Binding-site contacts:
Ligand atom C6 contacts residue SER393 of chain 1.D at 3.4 Å.
Ligand atom O6 contacts residue SER393 of chain 1.D at 3.1 Å (h-bond).
Ligand atom C5 contacts residue SER393 of chain 1.D at 3.7 Å.
Ligand atom C7 contacts residue ASN390 of chain 1.D at 3.2 Å.
Ligand atom O7 contacts residue ARG423 of chain 1.D at 3.0 Å (salt-bridge).
Ligand atom C6 contacts residue LEU395 of chain 1.D at 4.4 Å (hydrophobic).
Ligand atom C2 contacts residue ASN390 of chain 1.D at 2.5 Å.
Ligand atom C3 contacts residue ASN390 of chain 1.D at 3.8 Å.
Ligand atom C8 contacts residue GLU391 of chain 1.D at 3.6 Å.
Ligand atom O5 contacts residue SER393 of chain 1.D at 3.1 Å (h-bond).
Ligand atom O5 contacts residue LEU395 of chain 1.D at 4.0 Å.
Ligand atom C8 contacts residue SER30 of chain 1.F at 4.4 Å.
Ligand atom C8 contacts residue ASN390 of chain 1.D at 4.5 Å.
Ligand atom C1 contacts residue ASN390 of chain 1.D at 1.4 Å.
Ligand atom N2 contacts residue ASN390 of chain 1.D at 3.1 Å (h-bond).
Ligand atom C8 contacts residue ARG423 of chain 1.D at 4.3 Å.
Ligand atom O6 contacts residue LEU395 of chain 1.D at 3.0 Å.
Ligand atom O7 contacts residue GLU391 of chain 1.D at 4.3 Å.
Ligand atom C4 contacts residue ASN390 of chain 1.D at 4.2 Å.
Ligand atom C7 contacts residue GLU391 of chain 1.D at 4.0 Å.
Ligand atom N2 contacts residue ARG423 of chain 1.D at 4.4 Å.
Ligand atom O7 contacts residue ASN390 of chain 1.D at 2.9 Å (h-bond).
Ligand atom C5 contacts residue ASN390 of chain 1.D at 3.5 Å.
Ligand atom C1 contacts residue SER393 of chain 1.D at 4.0 Å.
Ligand atom O7 contacts residue SER28 of chain 1.F at 3.7 Å.
Ligand atom C7 contacts residue ARG423 of chain 1.D at 3.7 Å.
Ligand atom C1 contacts residue THR392 of chain 1.D at 4.5 Å.
Ligand atom O5 contacts residue ASN390 of chain 1.D at 2.2 Å (h-bond).

Sequence of chain 1.F:
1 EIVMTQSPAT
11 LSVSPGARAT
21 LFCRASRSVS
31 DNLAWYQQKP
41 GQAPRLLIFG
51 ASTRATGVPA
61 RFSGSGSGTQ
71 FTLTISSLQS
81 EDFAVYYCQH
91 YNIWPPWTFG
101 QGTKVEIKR

This protein binds this small molecule.
Small molecule (SMILES): CC(=O)N[C@H]1[C@H](O[C@H]2[C@H](O)[C@@H](NC(C)=O)CO[C@@H]2CO)O[C@H](CO)[C@@H](O)[C@@H]1O

Sequence of chain 1.D:
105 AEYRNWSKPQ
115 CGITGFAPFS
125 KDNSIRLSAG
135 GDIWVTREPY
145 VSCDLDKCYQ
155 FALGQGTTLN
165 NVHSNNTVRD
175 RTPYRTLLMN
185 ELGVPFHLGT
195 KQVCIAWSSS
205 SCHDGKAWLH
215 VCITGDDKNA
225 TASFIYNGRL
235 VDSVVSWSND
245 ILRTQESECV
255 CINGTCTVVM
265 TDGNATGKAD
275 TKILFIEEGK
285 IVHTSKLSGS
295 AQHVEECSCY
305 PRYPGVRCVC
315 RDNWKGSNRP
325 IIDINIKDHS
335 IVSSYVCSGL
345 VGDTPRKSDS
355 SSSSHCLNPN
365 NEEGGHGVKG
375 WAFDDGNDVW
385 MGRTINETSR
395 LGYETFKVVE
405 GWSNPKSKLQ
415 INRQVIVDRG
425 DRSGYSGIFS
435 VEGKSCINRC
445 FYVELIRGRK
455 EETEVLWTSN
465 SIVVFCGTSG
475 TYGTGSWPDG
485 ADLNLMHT